Binding-site contacts:
Ligand atom F24 contacts residue LYS350 of chain 1.B at 3.5 Å.
Ligand atom F27 contacts residue LYS350 of chain 1.B at 3.0 Å.
Ligand atom C21 contacts residue ALA314 of chain 1.B at 3.6 Å (hydrophobic).
Ligand atom C10 contacts residue LEU246 of chain 1.B at 3.6 Å (hydrophobic).
Ligand atom N7 contacts residue ASN256 of chain 1.B at 3.5 Å (h-bond).
Ligand atom F27 contacts residue VAL313 of chain 1.B at 3.7 Å.
Ligand atom F28 contacts residue MET257 of chain 1.B at 3.3 Å.
Ligand atom F24 contacts residue ALA314 of chain 1.B at 3.3 Å.
Ligand atom F29 contacts residue VAL181 of chain 1.A at 3.4 Å.
Ligand atom N31 contacts residue ASN247 of chain 1.B at 2.6 Å (h-bond).
Ligand atom N16 contacts residue CYS239 of chain 1.B at 3.2 Å.
Ligand atom C3 contacts residue THR179 of chain 1.A at 3.5 Å.
Ligand atom F29 contacts residue ASN256 of chain 1.B at 3.0 Å.
Ligand atom C17 contacts residue CYS239 of chain 1.B at 3.3 Å (hydrophobic).
Ligand atom C19 contacts residue CYS239 of chain 1.B at 3.5 Å (hydrophobic).
Ligand atom F29 contacts residue THR312 of chain 1.B at 3.7 Å.
Ligand atom F28 contacts residue LYS350 of chain 1.B at 3.5 Å.
Ligand atom C1 contacts residue LYS350 of chain 1.B at 3.2 Å.
Ligand atom F28 contacts residue ALA314 of chain 1.B at 3.6 Å.
Ligand atom C1 contacts residue ASN256 of chain 1.B at 3.5 Å.
Ligand atom C12 contacts residue LEU246 of chain 1.B at 3.7 Å (hydrophobic).
Ligand atom C23 contacts residue ASP249 of chain 1.B at 3.5 Å.
Ligand atom C12 contacts residue ASN247 of chain 1.B at 3.5 Å.
Ligand atom C26 contacts residue LYS350 of chain 1.B at 3.4 Å.
Ligand atom C15 contacts residue CYS239 of chain 1.B at 3.4 Å (hydrophobic).
Ligand atom N11 contacts residue ASN247 of chain 1.B at 3.4 Å (h-bond).
Ligand atom C4 contacts residue ASN256 of chain 1.B at 3.5 Å.
Ligand atom F27 contacts residue ASN348 of chain 1.B at 3.5 Å.
Ligand atom C20 contacts residue ILE316 of chain 1.B at 3.1 Å (hydrophobic).
Ligand atom F30 contacts residue LYS252 of chain 1.B at 3.4 Å.
Ligand atom F24 contacts residue ALA315 of chain 1.B at 3.4 Å.
Ligand atom N31 contacts residue ASP249 of chain 1.B at 3.6 Å.
Ligand atom F27 contacts residue VAL349 of chain 1.B at 3.5 Å.
Ligand atom C19 contacts residue ILE316 of chain 1.B at 3.3 Å (hydrophobic).
Ligand atom C3 contacts residue ASN256 of chain 1.B at 3.2 Å.
Ligand atom C2 contacts residue LYS350 of chain 1.B at 3.4 Å.
Ligand atom C23 contacts residue LEU240 of chain 1.B at 3.4 Å (hydrophobic).
Ligand atom C2 contacts residue ASN256 of chain 1.B at 3.3 Å.
Ligand atom F28 contacts residue VAL313 of chain 1.B at 2.6 Å.
Ligand atom N9 contacts residue LEU246 of chain 1.B at 3.6 Å.

The small molecule below binds the protein below.
Small molecule (SMILES): Cc1nc2ccc(F)cc2n1-c1nc(N)c(F)c(Nc2ccc(C(F)(F)F)cc2)n1

Sequence of chain 1.A:
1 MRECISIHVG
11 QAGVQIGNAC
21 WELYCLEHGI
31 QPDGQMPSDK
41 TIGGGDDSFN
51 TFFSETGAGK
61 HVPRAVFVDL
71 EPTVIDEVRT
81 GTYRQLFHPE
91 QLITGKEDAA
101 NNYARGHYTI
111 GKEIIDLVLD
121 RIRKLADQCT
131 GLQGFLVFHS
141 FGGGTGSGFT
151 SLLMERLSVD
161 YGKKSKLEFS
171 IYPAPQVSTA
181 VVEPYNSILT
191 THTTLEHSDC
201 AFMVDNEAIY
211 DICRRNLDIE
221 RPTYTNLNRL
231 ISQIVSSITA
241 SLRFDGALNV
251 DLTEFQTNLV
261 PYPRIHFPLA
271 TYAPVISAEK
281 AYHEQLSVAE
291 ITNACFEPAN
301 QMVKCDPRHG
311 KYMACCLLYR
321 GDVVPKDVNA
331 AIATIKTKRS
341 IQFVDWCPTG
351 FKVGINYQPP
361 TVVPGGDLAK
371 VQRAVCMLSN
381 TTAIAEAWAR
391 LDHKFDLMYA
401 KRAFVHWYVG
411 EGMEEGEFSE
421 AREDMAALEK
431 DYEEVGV

Sequence of chain 1.B:
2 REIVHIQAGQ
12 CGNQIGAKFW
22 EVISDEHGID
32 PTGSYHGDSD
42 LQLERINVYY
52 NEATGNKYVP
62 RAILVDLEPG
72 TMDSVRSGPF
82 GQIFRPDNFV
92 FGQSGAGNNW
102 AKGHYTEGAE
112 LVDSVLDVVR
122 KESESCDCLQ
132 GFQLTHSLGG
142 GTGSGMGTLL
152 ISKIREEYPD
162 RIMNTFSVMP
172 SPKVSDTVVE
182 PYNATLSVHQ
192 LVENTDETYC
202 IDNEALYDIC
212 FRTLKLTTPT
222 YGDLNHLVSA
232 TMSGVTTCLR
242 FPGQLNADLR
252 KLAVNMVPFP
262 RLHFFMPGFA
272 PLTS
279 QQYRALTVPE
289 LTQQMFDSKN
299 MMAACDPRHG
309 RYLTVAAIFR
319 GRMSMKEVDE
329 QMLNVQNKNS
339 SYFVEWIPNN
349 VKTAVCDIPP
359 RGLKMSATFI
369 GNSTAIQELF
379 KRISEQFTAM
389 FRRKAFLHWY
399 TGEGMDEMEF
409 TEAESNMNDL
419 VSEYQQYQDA